Sequence of chain 3.B:
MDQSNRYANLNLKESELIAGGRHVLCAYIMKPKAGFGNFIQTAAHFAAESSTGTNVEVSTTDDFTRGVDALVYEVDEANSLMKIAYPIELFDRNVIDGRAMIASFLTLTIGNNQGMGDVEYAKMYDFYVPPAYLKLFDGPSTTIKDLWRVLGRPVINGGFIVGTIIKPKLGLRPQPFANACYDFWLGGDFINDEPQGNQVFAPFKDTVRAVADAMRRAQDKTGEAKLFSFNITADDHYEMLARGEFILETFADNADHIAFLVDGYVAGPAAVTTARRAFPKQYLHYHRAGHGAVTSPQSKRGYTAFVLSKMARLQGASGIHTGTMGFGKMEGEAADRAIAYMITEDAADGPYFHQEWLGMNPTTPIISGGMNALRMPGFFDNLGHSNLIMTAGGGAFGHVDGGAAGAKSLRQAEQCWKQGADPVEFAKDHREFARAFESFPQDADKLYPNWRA

The protein below binds the small molecule below.
Small molecule (SMILES): O=C(O)[C@@](O)(COP(=O)(O)O)[C@H](O)[C@H](O)COP(=O)(O)O

Binding-site contacts:
Ligand atom O1 contacts residue ILE185 of chain 3.B at 3.6 Å.
Ligand atom O1P contacts residue THR74 of chain 3.A at 2.9 Å (h-bond).
Ligand atom O7 contacts residue LYS187 of chain 3.B at 3.1 Å (salt-bridge).
Ligand atom O7 contacts residue LYS189 of chain 3.B at 2.7 Å (salt-bridge).
Ligand atom O6P contacts residue HIS342 of chain 3.B at 3.5 Å.
Ligand atom C3 contacts residue MG1 of chain 3.G at 3.1 Å.
Ligand atom O4 contacts residue GLY390 of chain 3.B at 3.0 Å (h-bond).
Ligand atom C contacts residue MG1 of chain 3.G at 2.9 Å.
Ligand atom O6 contacts residue LYS350 of chain 3.B at 2.9 Å (salt-bridge).
Ligand atom O5P contacts residue ARG309 of chain 3.B at 2.8 Å (salt-bridge).
Ligand atom O5 contacts residue MET351 of chain 3.B at 3.5 Å.
Ligand atom O2 contacts residue ILE185 of chain 3.B at 3.4 Å.
Ligand atom O3 contacts residue KCX212 of chain 3.B at 2.7 Å (h-bond).
Ligand atom C2 contacts residue MG1 of chain 3.G at 2.9 Å.
Ligand atom O2P contacts residue GLY414 of chain 3.B at 2.8 Å (h-bond).
Ligand atom O6P contacts residue ARG309 of chain 3.B at 2.9 Å (salt-bridge).
Ligand atom C3 contacts residue KCX212 of chain 3.B at 2.9 Å.
Ligand atom O2 contacts residue MG1 of chain 3.G at 2.3 Å.
Ligand atom O3 contacts residue MG1 of chain 3.G at 2.2 Å.
Ligand atom O3 contacts residue HIS308 of chain 3.B at 2.7 Å (h-bond).
Ligand atom O6 contacts residue ASN132 of chain 3.A at 3.5 Å (h-bond).
Ligand atom O1 contacts residue LYS187 of chain 3.B at 3.0 Å (salt-bridge).
Ligand atom O7 contacts residue ASP214 of chain 3.B at 3.1 Å (salt-bridge).
Ligand atom O4 contacts residue SER389 of chain 3.B at 3.0 Å (h-bond).
Ligand atom O3P contacts residue GLY391 of chain 3.B at 2.9 Å (h-bond).
Ligand atom O4P contacts residue HIS342 of chain 3.B at 2.9 Å (h-bond).
Ligand atom O2 contacts residue LYS187 of chain 3.B at 3.0 Å (salt-bridge).
Ligand atom C contacts residue ASN132 of chain 3.A at 3.2 Å.
Ligand atom O2 contacts residue KCX212 of chain 3.B at 3.1 Å (h-bond).
Ligand atom O4P contacts residue SER389 of chain 3.B at 3.1 Å (h-bond).
Ligand atom O3 contacts residue GLU215 of chain 3.B at 3.0 Å (salt-bridge).
Ligand atom O7 contacts residue GLU215 of chain 3.B at 3.2 Å (salt-bridge).
Ligand atom O7 contacts residue MG1 of chain 3.G at 2.2 Å.
Ligand atom O7 contacts residue ASN132 of chain 3.A at 2.8 Å (h-bond).
Ligand atom O2 contacts residue ASP214 of chain 3.B at 3.3 Å (salt-bridge).
Ligand atom O1P contacts residue LYS187 of chain 3.B at 3.4 Å.
Ligand atom C contacts residue LYS187 of chain 3.B at 3.3 Å.
Ligand atom O3 contacts residue ASN132 of chain 3.A at 3.1 Å (h-bond).
Ligand atom O3P contacts residue LYS350 of chain 3.B at 2.8 Å (salt-bridge).
Ligand atom O1P contacts residue GLY415 of chain 3.B at 2.8 Å (h-bond).

Sequence of chain 3.A:
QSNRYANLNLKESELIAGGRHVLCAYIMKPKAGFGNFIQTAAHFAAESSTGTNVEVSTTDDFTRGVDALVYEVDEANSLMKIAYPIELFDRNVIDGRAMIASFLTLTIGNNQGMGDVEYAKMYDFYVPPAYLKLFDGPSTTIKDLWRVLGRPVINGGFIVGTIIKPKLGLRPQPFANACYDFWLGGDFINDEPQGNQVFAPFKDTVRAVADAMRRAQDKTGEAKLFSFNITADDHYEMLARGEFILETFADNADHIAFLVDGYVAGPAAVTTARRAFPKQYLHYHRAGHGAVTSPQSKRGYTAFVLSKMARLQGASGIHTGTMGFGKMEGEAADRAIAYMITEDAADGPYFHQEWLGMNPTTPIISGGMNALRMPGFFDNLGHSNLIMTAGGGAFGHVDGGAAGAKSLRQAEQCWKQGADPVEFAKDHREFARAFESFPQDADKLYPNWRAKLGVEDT